Binding-site contacts:
Ligand atom NAC contacts residue ASP112 of chain 58.A at 2.5 Å (salt-bridge).
Ligand atom OAD contacts residue LYS274 of chain 58.A at 3.1 Å (salt-bridge).
Ligand atom CAI contacts residue PHE135 of chain 58.A at 3.7 Å (hydrophobic).
Ligand atom CAY contacts residue THR114 of chain 58.A at 3.8 Å.
Ligand atom CAG contacts residue TRP203 of chain 58.A at 3.7 Å (hydrophobic).
Ligand atom OAD contacts residue ALA275 of chain 58.A at 3.2 Å.
Ligand atom CAN contacts residue PHE155 of chain 58.A at 3.8 Å (hydrophobic).
Ligand atom CAS contacts residue TYR201 of chain 58.A at 3.5 Å (hydrophobic).
Ligand atom CAS contacts residue TRP203 of chain 58.A at 3.8 Å (hydrophobic).
Ligand atom CBC contacts residue ASN228 of chain 58.A at 3.8 Å.
Ligand atom CAH contacts residue ASN228 of chain 58.A at 3.4 Å.
Ligand atom CAL contacts residue ILE111 of chain 58.A at 3.7 Å (hydrophobic).
Ligand atom NAU contacts residue PHE155 of chain 58.A at 3.7 Å.
Ligand atom CAN contacts residue PRO177 of chain 58.A at 3.4 Å (hydrophobic).
Ligand atom CAZ contacts residue TRP203 of chain 58.A at 3.5 Å (hydrophobic).
Ligand atom OAX contacts residue ILE111 of chain 58.A at 3.5 Å.
Ligand atom CAK contacts residue PHE135 of chain 58.A at 3.6 Å (hydrophobic).
Ligand atom OAE contacts residue ASP112 of chain 58.A at 3.6 Å.
Ligand atom CAO contacts residue ILE111 of chain 58.A at 3.8 Å (hydrophobic).
Ligand atom CAG contacts residue ASN228 of chain 58.A at 3.6 Å.
Ligand atom CAH contacts residue TRP203 of chain 58.A at 3.5 Å (hydrophobic).
Ligand atom CAL contacts residue PHE155 of chain 58.A at 3.6 Å (hydrophobic).
Ligand atom CAJ contacts residue PHE155 of chain 58.A at 3.7 Å (hydrophobic).
Ligand atom CAA contacts residue SER178 of chain 58.A at 3.5 Å.
Ligand atom CAA contacts residue VAL179 of chain 58.A at 3.2 Å (hydrophobic).
Ligand atom CAA contacts residue PRO177 of chain 58.A at 3.5 Å (hydrophobic).
Ligand atom NAC contacts residue THR114 of chain 58.A at 3.3 Å (h-bond).
Ligand atom CAY contacts residue ASP112 of chain 58.A at 3.8 Å.
Ligand atom CAG contacts residue GLN202 of chain 58.A at 3.3 Å.
Ligand atom NBG contacts residue TRP203 of chain 58.A at 3.3 Å.
Ligand atom CAP contacts residue ILE111 of chain 58.A at 3.8 Å (hydrophobic).
Ligand atom CBC contacts residue TRP203 of chain 58.A at 3.6 Å (hydrophobic).
Ligand atom CAT contacts residue ASN228 of chain 58.A at 3.5 Å.
Ligand atom CAA contacts residue TYR153 of chain 58.A at 3.5 Å (hydrophobic).
Ligand atom CAH contacts residue GLN202 of chain 58.A at 3.2 Å.
Ligand atom CAO contacts residue PHE135 of chain 58.A at 3.8 Å (hydrophobic).
Ligand atom CAT contacts residue TRP203 of chain 58.A at 3.6 Å (hydrophobic).
Ligand atom OAE contacts residue ILE113 of chain 58.A at 3.3 Å (h-bond).
Ligand atom OAX contacts residue MET195 of chain 58.A at 3.6 Å.
Ligand atom CBB contacts residue ILE111 of chain 58.A at 3.6 Å (hydrophobic).

The small molecule below binds the protein below.
Small molecule (SMILES): CCO/N=C/c1ccc(OCC[C@@H](C)CCN2CCN(c3ccnc(C(N)=O)c3)C2=O)cc1

Sequence of chain 58.A:
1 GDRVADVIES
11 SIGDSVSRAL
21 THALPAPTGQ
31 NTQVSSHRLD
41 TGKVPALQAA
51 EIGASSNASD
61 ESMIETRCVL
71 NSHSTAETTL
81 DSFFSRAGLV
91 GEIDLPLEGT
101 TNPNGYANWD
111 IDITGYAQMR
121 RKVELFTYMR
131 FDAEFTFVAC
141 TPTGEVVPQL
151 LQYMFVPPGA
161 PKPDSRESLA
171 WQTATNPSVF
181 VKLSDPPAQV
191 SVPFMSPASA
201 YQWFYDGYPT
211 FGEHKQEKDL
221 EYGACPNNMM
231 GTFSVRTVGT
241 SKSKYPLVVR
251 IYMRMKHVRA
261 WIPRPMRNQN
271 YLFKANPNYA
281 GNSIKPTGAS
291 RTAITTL

Sequence of chain 58.C:
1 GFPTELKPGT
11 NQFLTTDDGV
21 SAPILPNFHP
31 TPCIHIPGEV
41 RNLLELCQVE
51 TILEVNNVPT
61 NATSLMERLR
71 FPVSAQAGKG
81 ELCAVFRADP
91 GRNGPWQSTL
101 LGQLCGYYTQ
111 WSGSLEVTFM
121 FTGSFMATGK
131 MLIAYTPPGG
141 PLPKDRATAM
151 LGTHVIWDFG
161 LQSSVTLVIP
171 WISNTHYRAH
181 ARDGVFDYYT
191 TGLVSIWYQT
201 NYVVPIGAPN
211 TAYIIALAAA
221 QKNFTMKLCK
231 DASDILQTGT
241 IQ

Sequence of chain 59.C:
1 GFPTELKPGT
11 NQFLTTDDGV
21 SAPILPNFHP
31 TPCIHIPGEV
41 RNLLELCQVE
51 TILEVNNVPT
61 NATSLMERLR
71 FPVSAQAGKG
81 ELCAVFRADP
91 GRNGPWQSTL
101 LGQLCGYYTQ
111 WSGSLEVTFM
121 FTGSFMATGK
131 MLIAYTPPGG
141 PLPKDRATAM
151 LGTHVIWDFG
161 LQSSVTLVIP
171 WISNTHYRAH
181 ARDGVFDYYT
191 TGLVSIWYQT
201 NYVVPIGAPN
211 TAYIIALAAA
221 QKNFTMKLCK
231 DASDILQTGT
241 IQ